A small-molecule ligand and the protein it binds are described below.
Small molecule (SMILES): CC[C@H](C)[C@H](N)C(=O)N1CCC[C@H]1C(=O)N[C@@H](C)C(=O)N[C@@H](Cc1ccc(O)cc1)C(=O)NCC(=O)N[C@H](C(=O)N[C@@H](CC(C)C)C(=O)N[C@H](C(=O)N[C@H](C(=O)O)[C@@H](C)CC)[C@@H](C)O)C(C)C

Binding-site contacts:
Ligand atom CA contacts residue TYR158 of chain 1.A at 3.4 Å (hydrophobic).
Ligand atom CB contacts residue TRP146 of chain 1.A at 3.2 Å (hydrophobic).
Ligand atom CG1 contacts residue TYR170 of chain 1.A at 3.5 Å (hydrophobic).
Ligand atom CA contacts residue ASN76 of chain 1.A at 3.3 Å.
Ligand atom CG2 contacts residue ARG154 of chain 1.A at 3.0 Å.
Ligand atom CA contacts residue TYR170 of chain 1.A at 3.5 Å (hydrophobic).
Ligand atom O contacts residue TYR83 of chain 1.A at 2.6 Å (h-bond).
Ligand atom OXT contacts residue LYS145 of chain 1.A at 2.6 Å (salt-bridge).
Ligand atom O contacts residue THR69 of chain 1.A at 3.5 Å (h-bond).
Ligand atom OXT contacts residue TYR83 of chain 1.A at 3.5 Å (h-bond).
Ligand atom O contacts residue LYS145 of chain 1.A at 3.4 Å (salt-bridge).
Ligand atom N contacts residue TYR158 of chain 1.A at 3.3 Å.
Ligand atom O contacts residue TYR6 of chain 1.A at 3.4 Å (h-bond).
Ligand atom O contacts residue TRP146 of chain 1.A at 3.0 Å (h-bond).
Ligand atom C contacts residue ASN76 of chain 1.A at 3.5 Å.
Ligand atom N contacts residue TYR98 of chain 1.A at 2.9 Å (h-bond).
Ligand atom C contacts residue TYR83 of chain 1.A at 3.5 Å (hydrophobic).
Ligand atom C contacts residue TYR6 of chain 1.A at 3.2 Å (hydrophobic).
Ligand atom CD2 contacts residue GLU151 of chain 1.A at 3.4 Å.
Ligand atom CA contacts residue TYR98 of chain 1.A at 3.3 Å (hydrophobic).
Ligand atom CG2 contacts residue ARG61 of chain 1.A at 3.5 Å.
Ligand atom C contacts residue THR142 of chain 1.A at 3.5 Å.
Ligand atom CB contacts residue THR142 of chain 1.A at 3.5 Å.
Ligand atom N contacts residue TYR6 of chain 1.A at 3.1 Å (h-bond).
Ligand atom O contacts residue LYS145 of chain 1.A at 3.5 Å (salt-bridge).
Ligand atom CD1 contacts residue PHE115 of chain 1.A at 3.4 Å (hydrophobic).
Ligand atom O contacts residue THR69 of chain 1.A at 3.4 Å (h-bond).
Ligand atom N contacts residue TYR170 of chain 1.A at 2.5 Å (h-bond).
Ligand atom CA contacts residue THR142 of chain 1.A at 3.4 Å.
Ligand atom O contacts residue TYR158 of chain 1.A at 2.9 Å (h-bond).
Ligand atom O contacts residue ASN76 of chain 1.A at 3.0 Å (h-bond).
Ligand atom O contacts residue ILE72 of chain 1.A at 3.2 Å.
Ligand atom O contacts residue ILE65 of chain 1.A at 3.1 Å.
Ligand atom C contacts residue LYS145 of chain 1.A at 3.2 Å.
Ligand atom OH contacts residue ARG162 of chain 1.A at 3.2 Å (salt-bridge).
Ligand atom CD1 contacts residue ASN76 of chain 1.A at 3.4 Å.
Ligand atom CG contacts residue TYR66 of chain 1.A at 3.5 Å (hydrophobic).
Ligand atom O contacts residue THR142 of chain 1.A at 2.6 Å (h-bond).
Ligand atom CB contacts residue TYR98 of chain 1.A at 3.3 Å (hydrophobic).
Ligand atom N contacts residue ASN76 of chain 1.A at 2.9 Å (h-bond).

Sequence of chain 1.A:
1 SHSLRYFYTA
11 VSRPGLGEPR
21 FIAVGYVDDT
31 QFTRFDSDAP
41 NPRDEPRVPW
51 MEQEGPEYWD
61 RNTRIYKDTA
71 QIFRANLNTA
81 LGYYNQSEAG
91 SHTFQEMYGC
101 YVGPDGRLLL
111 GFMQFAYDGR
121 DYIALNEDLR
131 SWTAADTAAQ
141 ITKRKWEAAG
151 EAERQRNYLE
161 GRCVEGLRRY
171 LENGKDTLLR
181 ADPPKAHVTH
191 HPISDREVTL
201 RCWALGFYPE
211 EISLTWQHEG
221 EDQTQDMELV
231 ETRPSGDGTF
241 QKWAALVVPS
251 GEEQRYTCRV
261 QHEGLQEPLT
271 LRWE